Sequence of chain 52.E:
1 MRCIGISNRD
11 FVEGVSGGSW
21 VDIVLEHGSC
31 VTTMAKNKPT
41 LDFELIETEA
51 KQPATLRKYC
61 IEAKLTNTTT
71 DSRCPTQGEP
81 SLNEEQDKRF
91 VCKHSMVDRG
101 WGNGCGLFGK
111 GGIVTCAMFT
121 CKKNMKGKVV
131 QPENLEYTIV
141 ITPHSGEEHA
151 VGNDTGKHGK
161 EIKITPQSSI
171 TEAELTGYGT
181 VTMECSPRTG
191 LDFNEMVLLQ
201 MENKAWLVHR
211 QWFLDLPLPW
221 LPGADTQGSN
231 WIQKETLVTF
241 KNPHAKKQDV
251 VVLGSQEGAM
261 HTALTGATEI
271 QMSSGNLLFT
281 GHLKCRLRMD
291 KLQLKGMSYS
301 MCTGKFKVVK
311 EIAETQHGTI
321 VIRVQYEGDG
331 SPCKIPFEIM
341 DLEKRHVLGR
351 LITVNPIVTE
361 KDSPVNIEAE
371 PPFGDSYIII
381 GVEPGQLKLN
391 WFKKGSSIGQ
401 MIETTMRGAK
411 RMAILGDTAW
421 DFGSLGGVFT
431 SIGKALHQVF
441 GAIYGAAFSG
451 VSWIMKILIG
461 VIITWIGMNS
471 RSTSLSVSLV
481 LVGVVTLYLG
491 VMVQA

Binding-site contacts:
Ligand atom C6 contacts residue GLN65 of chain 52.G at 4.1 Å.
Ligand atom C5 contacts residue ASN67 of chain 52.E at 3.6 Å.
Ligand atom O5 contacts residue ASN67 of chain 52.E at 2.4 Å (h-bond).
Ligand atom N2 contacts residue GLN65 of chain 52.G at 4.4 Å.
Ligand atom C6 contacts residue ASP66 of chain 52.G at 4.2 Å.
Ligand atom O5 contacts residue TYR60 of chain 52.G at 3.5 Å.
Ligand atom O3 contacts residue ASP66 of chain 52.G at 3.8 Å.
Ligand atom C5 contacts residue TYR60 of chain 52.G at 4.2 Å (hydrophobic).
Ligand atom N2 contacts residue ASN67 of chain 52.E at 3.1 Å (h-bond).
Ligand atom O4 contacts residue ASP66 of chain 52.G at 4.2 Å.
Ligand atom O6 contacts residue ASP66 of chain 52.G at 2.8 Å (salt-bridge).
Ligand atom C4 contacts residue ASP66 of chain 52.G at 3.8 Å.
Ligand atom C3 contacts residue ASP66 of chain 52.G at 4.3 Å.
Ligand atom C1 contacts residue GLN65 of chain 52.G at 3.7 Å.
Ligand atom C8 contacts residue GLN65 of chain 52.G at 3.5 Å.
Ligand atom C2 contacts residue GLN65 of chain 52.G at 3.4 Å.
Ligand atom C8 contacts residue ASN67 of chain 52.E at 3.6 Å.
Ligand atom C6 contacts residue TYR60 of chain 52.G at 3.8 Å (hydrophobic).
Ligand atom C4 contacts residue ASN67 of chain 52.E at 4.2 Å.
Ligand atom C3 contacts residue GLN65 of chain 52.G at 4.1 Å.
Ligand atom C3 contacts residue ASN67 of chain 52.E at 3.8 Å.
Ligand atom O7 contacts residue ASN67 of chain 52.E at 4.1 Å.
Ligand atom C1 contacts residue ASN67 of chain 52.E at 1.4 Å.
Ligand atom C7 contacts residue ASN67 of chain 52.E at 3.6 Å.
Ligand atom O3 contacts residue GLN65 of chain 52.G at 3.2 Å.
Ligand atom O7 contacts residue MET118 of chain 52.E at 3.9 Å.
Ligand atom O5 contacts residue GLN65 of chain 52.G at 3.9 Å.
Ligand atom O6 contacts residue GLN65 of chain 52.G at 4.2 Å.
Ligand atom O7 contacts residue ARG89 of chain 52.E at 4.0 Å.
Ligand atom O3 contacts residue ASN67 of chain 52.E at 4.4 Å.
Ligand atom C2 contacts residue ASN67 of chain 52.E at 2.5 Å.

This protein binds this small molecule.
Small molecule (SMILES): CC(=O)N[C@@H]1[C@@H](O)[C@H](O)[C@@H](CO)O[C@H]1O

Sequence of chain 52.G:
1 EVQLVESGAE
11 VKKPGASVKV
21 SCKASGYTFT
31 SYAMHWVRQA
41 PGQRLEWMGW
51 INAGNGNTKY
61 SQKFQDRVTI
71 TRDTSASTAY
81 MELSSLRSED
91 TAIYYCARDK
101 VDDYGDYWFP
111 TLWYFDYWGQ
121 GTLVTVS